Binding-site contacts:
Ligand atom C8 contacts residue THR512 of chain 1.A at 3.1 Å.
Ligand atom C4 contacts residue ASN503 of chain 1.A at 4.1 Å.
Ligand atom C6 contacts residue ARG502 of chain 1.A at 4.3 Å.
Ligand atom C7 contacts residue THR512 of chain 1.A at 3.6 Å.
Ligand atom C7 contacts residue ASN503 of chain 1.A at 3.4 Å.
Ligand atom N2 contacts residue ASN503 of chain 1.A at 3.0 Å (h-bond).
Ligand atom O5 contacts residue ARG502 of chain 1.A at 4.3 Å.
Ligand atom O5 contacts residue ASN503 of chain 1.A at 2.4 Å (h-bond).
Ligand atom C3 contacts residue ASN503 of chain 1.A at 3.8 Å.
Ligand atom C5 contacts residue ASN503 of chain 1.A at 3.7 Å.
Ligand atom C1 contacts residue ASN503 of chain 1.A at 1.5 Å.
Ligand atom O7 contacts residue THR512 of chain 1.A at 3.8 Å.
Ligand atom C2 contacts residue ASN503 of chain 1.A at 2.4 Å.
Ligand atom O7 contacts residue ASN503 of chain 1.A at 3.2 Å (h-bond).

A protein and the small-molecule ligand that binds it are described below.
Small molecule (SMILES): CC(=O)N[C@@H]1[C@@H](O)[C@H](O)[C@@H](CO)O[C@H]1O

Sequence of chain 1.A:
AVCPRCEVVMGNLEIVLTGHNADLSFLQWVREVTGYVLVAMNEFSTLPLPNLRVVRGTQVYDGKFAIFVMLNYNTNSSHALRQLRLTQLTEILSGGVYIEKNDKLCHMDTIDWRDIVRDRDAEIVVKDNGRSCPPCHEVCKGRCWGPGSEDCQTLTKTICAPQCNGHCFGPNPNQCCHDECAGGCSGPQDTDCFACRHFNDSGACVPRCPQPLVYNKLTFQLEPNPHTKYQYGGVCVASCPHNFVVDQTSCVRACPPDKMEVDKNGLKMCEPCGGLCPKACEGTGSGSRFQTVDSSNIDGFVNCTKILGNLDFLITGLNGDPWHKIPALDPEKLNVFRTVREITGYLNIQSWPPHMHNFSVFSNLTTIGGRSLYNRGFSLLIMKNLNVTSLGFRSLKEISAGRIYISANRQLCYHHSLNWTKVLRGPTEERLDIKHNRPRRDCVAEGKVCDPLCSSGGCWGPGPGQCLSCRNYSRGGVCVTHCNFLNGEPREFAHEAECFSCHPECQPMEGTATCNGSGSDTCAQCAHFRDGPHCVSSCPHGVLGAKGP